Sequence of chain 1.C:
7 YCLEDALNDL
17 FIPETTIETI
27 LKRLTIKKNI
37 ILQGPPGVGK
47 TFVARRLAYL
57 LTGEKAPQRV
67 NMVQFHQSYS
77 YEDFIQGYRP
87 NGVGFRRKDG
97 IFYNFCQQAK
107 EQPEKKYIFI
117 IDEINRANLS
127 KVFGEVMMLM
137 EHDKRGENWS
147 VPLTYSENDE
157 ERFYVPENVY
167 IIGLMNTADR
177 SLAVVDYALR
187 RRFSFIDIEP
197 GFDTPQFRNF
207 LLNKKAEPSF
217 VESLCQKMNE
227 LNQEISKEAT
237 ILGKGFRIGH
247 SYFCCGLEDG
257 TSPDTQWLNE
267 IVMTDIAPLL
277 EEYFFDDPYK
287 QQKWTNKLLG

Binding-site contacts:
Ligand atom O3A contacts residue GLY45 of chain 1.C at 3.2 Å (h-bond).
Ligand atom N2 contacts residue ASP15 of chain 1.C at 2.8 Å (salt-bridge).
Ligand atom C8 contacts residue HIS246 of chain 1.C at 3.1 Å.
Ligand atom O2A contacts residue THR47 of chain 1.C at 2.8 Å (h-bond).
Ligand atom O2G contacts residue PRO42 of chain 1.C at 3.3 Å.
Ligand atom O2A contacts residue LYS140 of chain 1.D at 3.0 Å (salt-bridge).
Ligand atom O1A contacts residue LYS46 of chain 1.C at 2.7 Å (salt-bridge).
Ligand atom O3G contacts residue ARG188 of chain 1.D at 2.9 Å (salt-bridge).
Ligand atom PA contacts residue MG1 of chain 1.T at 2.9 Å.
Ligand atom O6 contacts residue PHE17 of chain 1.C at 3.3 Å.
Ligand atom N1 contacts residue ASP15 of chain 1.C at 3.1 Å (salt-bridge).
Ligand atom O3G contacts residue MG1 of chain 1.T at 1.9 Å.
Ligand atom O4' contacts residue SER247 of chain 1.C at 2.4 Å (h-bond).
Ligand atom O2A contacts residue MG1 of chain 1.T at 2.0 Å.
Ligand atom N7 contacts residue HIS246 of chain 1.C at 3.0 Å (h-bond).
Ligand atom O1B contacts residue GLY43 of chain 1.C at 2.9 Å (h-bond).
Ligand atom O1A contacts residue PHE48 of chain 1.C at 2.9 Å (h-bond).
Ligand atom N3B contacts residue ARG187 of chain 1.D at 3.3 Å (salt-bridge).
Ligand atom O1G contacts residue LYS46 of chain 1.C at 3.0 Å.
Ligand atom O3' contacts residue ASP139 of chain 1.D at 2.4 Å (salt-bridge).
Ligand atom PB contacts residue MG1 of chain 1.T at 2.5 Å.
Ligand atom O1A contacts residue GLY45 of chain 1.C at 2.8 Å.
Ligand atom N3B contacts residue GLY43 of chain 1.C at 3.3 Å (h-bond).
Ligand atom O3A contacts residue MG1 of chain 1.T at 3.0 Å.
Ligand atom O1B contacts residue VAL44 of chain 1.C at 3.3 Å (h-bond).
Ligand atom N3B contacts residue MG1 of chain 1.T at 2.3 Å.
Ligand atom O2' contacts residue PHE48 of chain 1.C at 2.9 Å.
Ligand atom O2G contacts residue ARG188 of chain 1.D at 2.9 Å (salt-bridge).
Ligand atom O2B contacts residue MG1 of chain 1.T at 2.0 Å.
Ligand atom O2B contacts residue THR47 of chain 1.C at 2.9 Å (h-bond).
Ligand atom O6 contacts residue ASP15 of chain 1.C at 2.8 Å (salt-bridge).
Ligand atom O1B contacts residue LYS46 of chain 1.C at 2.6 Å (salt-bridge).
Ligand atom PG contacts residue MG1 of chain 1.T at 2.6 Å.
Ligand atom C4' contacts residue SER247 of chain 1.C at 2.8 Å.
Ligand atom O2B contacts residue LYS46 of chain 1.C at 3.3 Å.
Ligand atom N3 contacts residue CYS250 of chain 1.C at 3.2 Å (h-bond).
Ligand atom O1A contacts residue THR47 of chain 1.C at 2.3 Å (h-bond).
Ligand atom C3' contacts residue ASP139 of chain 1.D at 3.0 Å.
Ligand atom N1 contacts residue PHE17 of chain 1.C at 3.3 Å.
Ligand atom O3' contacts residue CYS251 of chain 1.C at 3.3 Å (h-bond).

Sequence of chain 1.D:
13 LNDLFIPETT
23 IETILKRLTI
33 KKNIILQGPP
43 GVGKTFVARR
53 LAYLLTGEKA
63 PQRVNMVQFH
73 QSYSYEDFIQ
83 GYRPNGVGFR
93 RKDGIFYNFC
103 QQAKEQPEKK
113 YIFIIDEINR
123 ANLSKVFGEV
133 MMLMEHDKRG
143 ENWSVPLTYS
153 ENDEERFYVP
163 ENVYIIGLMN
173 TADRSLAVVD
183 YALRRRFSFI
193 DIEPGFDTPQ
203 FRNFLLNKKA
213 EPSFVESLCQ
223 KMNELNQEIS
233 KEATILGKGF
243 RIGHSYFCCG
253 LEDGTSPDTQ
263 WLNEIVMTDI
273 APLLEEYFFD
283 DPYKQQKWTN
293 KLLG

This small molecule binds to this protein.
Small molecule (SMILES): Nc1nc2c(ncn2[C@@H]2O[C@H](CO[P](=O)(O)O[P](=O)(O)NP(=O)(O)O)[C@@H](O)[C@H]2O)c(=O)[nH]1